Sequence of chain 2.C:
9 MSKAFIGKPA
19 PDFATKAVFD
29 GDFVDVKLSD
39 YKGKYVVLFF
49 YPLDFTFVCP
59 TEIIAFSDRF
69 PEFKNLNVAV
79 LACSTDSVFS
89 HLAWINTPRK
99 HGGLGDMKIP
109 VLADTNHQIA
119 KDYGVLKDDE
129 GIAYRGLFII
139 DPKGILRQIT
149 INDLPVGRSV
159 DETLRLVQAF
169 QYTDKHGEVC

Binding-site contacts:
Ligand atom N3 contacts residue GLY100 of chain 2.C at 4.4 Å.
Ligand atom N3 contacts residue CYS178 of chain 2.D at 4.3 Å.
Ligand atom C11 contacts residue CYS57 of chain 2.C at 3.1 Å (hydrophobic).
Ligand atom C2 contacts residue CYS178 of chain 2.D at 3.1 Å (hydrophobic).
Ligand atom C1 contacts residue PHE55 of chain 2.C at 4.1 Å (hydrophobic).
Ligand atom O10 contacts residue PRO179 of chain 2.D at 3.8 Å.
Ligand atom C9 contacts residue PRO179 of chain 2.D at 4.3 Å (hydrophobic).
Ligand atom C12 contacts residue CYS57 of chain 2.C at 3.0 Å (hydrophobic).
Ligand atom O10 contacts residue CYS178 of chain 2.D at 3.6 Å (h-bond).
Ligand atom C1 contacts residue CYS178 of chain 2.D at 3.3 Å (hydrophobic).
Ligand atom C4 contacts residue LYS98 of chain 2.C at 4.2 Å.
Ligand atom C11 contacts residue PRO179 of chain 2.D at 4.2 Å (hydrophobic).
Ligand atom N10 contacts residue CYS178 of chain 2.D at 3.3 Å (h-bond).
Ligand atom O3 contacts residue CYS57 of chain 2.C at 4.0 Å.
Ligand atom C1 contacts residue GLY100 of chain 2.C at 4.0 Å.
Ligand atom C2 contacts residue CYS57 of chain 2.C at 2.6 Å (hydrophobic).
Ligand atom C5 contacts residue LYS98 of chain 2.C at 3.7 Å.
Ligand atom C12 contacts residue THR59 of chain 2.C at 4.5 Å.
Ligand atom C9 contacts residue CYS178 of chain 2.D at 4.4 Å (hydrophobic).
Ligand atom C12 contacts residue PRO179 of chain 2.D at 4.3 Å (hydrophobic).
Ligand atom N10 contacts residue PRO179 of chain 2.D at 3.9 Å.
Ligand atom O3 contacts residue GLY100 of chain 2.C at 3.9 Å.
Ligand atom C1 contacts residue CYS57 of chain 2.C at 1.6 Å (hydrophobic).
Ligand atom C12 contacts residue CYS178 of chain 2.D at 1.7 Å (hydrophobic).
Ligand atom N3 contacts residue CYS57 of chain 2.C at 3.7 Å.
Ligand atom C11 contacts residue CYS178 of chain 2.D at 2.5 Å (hydrophobic).
Ligand atom N10 contacts residue CYS57 of chain 2.C at 4.4 Å.
Ligand atom C6 contacts residue LYS98 of chain 2.C at 3.9 Å.
Ligand atom C2 contacts residue GLY100 of chain 2.C at 4.4 Å.

The small molecule below binds the protein below.
Small molecule (SMILES): [O-][n+]1c(CBr)c(CBr)[n+]([O-])c2ccccc21

Sequence of chain 2.D:
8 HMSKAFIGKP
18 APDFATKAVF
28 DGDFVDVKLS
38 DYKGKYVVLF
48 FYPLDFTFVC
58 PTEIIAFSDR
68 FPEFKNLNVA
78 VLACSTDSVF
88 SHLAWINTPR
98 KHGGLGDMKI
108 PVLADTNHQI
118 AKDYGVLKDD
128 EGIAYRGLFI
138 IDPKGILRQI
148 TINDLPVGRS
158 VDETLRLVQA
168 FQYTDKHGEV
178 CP